The protein below binds the small molecule below.
Small molecule (SMILES): CC(=O)N[C@@H]1[C@@H](O)[C@H](O)[C@@H](CO)O[C@H]1O

Binding-site contacts:
Ligand atom N2 contacts residue ASN234 of chain 1.A at 2.8 Å (h-bond).
Ligand atom O5 contacts residue ASN234 of chain 1.A at 2.3 Å (h-bond).
Ligand atom C7 contacts residue ASN234 of chain 1.A at 3.3 Å.
Ligand atom C8 contacts residue ASN234 of chain 1.A at 3.8 Å.
Ligand atom C2 contacts residue ASN234 of chain 1.A at 2.5 Å.
Ligand atom O7 contacts residue LEU231 of chain 1.A at 4.0 Å.
Ligand atom C5 contacts residue ASN234 of chain 1.A at 3.6 Å.
Ligand atom C3 contacts residue ASN234 of chain 1.A at 3.8 Å.
Ligand atom C1 contacts residue ASN234 of chain 1.A at 1.4 Å.
Ligand atom C4 contacts residue ASN234 of chain 1.A at 4.2 Å.
Ligand atom O7 contacts residue ASN234 of chain 1.A at 4.2 Å.

Sequence of chain 1.A:
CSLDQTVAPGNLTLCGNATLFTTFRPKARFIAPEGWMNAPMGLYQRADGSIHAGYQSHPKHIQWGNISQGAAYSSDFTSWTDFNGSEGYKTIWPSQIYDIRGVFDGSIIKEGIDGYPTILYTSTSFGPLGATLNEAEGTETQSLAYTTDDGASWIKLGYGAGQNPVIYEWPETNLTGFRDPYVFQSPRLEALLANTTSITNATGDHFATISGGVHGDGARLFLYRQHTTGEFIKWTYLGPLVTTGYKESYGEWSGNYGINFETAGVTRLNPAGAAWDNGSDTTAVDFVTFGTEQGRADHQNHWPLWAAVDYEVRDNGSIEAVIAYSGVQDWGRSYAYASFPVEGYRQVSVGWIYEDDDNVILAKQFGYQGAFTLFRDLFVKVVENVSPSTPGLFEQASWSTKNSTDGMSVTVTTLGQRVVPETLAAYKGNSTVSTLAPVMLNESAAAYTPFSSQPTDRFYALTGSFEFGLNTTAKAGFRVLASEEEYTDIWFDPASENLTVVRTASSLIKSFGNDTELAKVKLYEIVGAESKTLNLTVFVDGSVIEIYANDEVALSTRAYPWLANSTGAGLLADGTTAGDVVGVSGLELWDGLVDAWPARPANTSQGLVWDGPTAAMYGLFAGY